Sequence of chain 1.H:
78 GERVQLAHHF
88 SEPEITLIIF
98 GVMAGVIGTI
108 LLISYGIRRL

Binding-site contacts:
Ligand atom C27 contacts residue TRP496 of chain 1.J at 3.4 Å (hydrophobic).
Ligand atom C20 contacts residue PHE665 of chain 1.J at 3.6 Å (hydrophobic).
Ligand atom C25 contacts residue PHE495 of chain 1.J at 4.4 Å (hydrophobic).
Ligand atom C19 contacts residue ILE661 of chain 1.J at 3.9 Å (hydrophobic).
Ligand atom C3 contacts residue PHE87 of chain 1.H at 4.3 Å (hydrophobic).
Ligand atom C21 contacts residue VAL99 of chain 1.H at 4.1 Å (hydrophobic).
Ligand atom O1 contacts residue PHE87 of chain 1.H at 4.2 Å.
Ligand atom C12 contacts residue PHE665 of chain 1.J at 4.1 Å (hydrophobic).
Ligand atom C19 contacts residue MET664 of chain 1.J at 4.0 Å (hydrophobic).
Ligand atom C16 contacts residue VAL99 of chain 1.H at 3.8 Å (hydrophobic).
Ligand atom C17 contacts residue VAL99 of chain 1.H at 4.2 Å (hydrophobic).
Ligand atom C26 contacts residue ILE96 of chain 1.H at 4.4 Å (hydrophobic).
Ligand atom C7 contacts residue ILE92 of chain 1.H at 3.9 Å (hydrophobic).
Ligand atom C7 contacts residue ILE95 of chain 1.H at 4.1 Å (hydrophobic).
Ligand atom C26 contacts residue PHE495 of chain 1.J at 3.7 Å (hydrophobic).
Ligand atom C26 contacts residue TRP496 of chain 1.J at 3.7 Å (hydrophobic).
Ligand atom C18 contacts residue PHE665 of chain 1.J at 4.3 Å (hydrophobic).
Ligand atom C15 contacts residue TRP492 of chain 1.J at 3.9 Å (hydrophobic).
Ligand atom C4 contacts residue PHE87 of chain 1.H at 3.9 Å (hydrophobic).
Ligand atom C18 contacts residue TRP492 of chain 1.J at 3.9 Å (hydrophobic).
Ligand atom C15 contacts residue ILE96 of chain 1.H at 3.7 Å (hydrophobic).
Ligand atom C27 contacts residue PHE495 of chain 1.J at 4.4 Å (hydrophobic).
Ligand atom C22 contacts residue PHE665 of chain 1.J at 4.3 Å (hydrophobic).
Ligand atom C18 contacts residue MET664 of chain 1.J at 3.6 Å (hydrophobic).
Ligand atom C26 contacts residue TRP492 of chain 1.J at 3.8 Å (hydrophobic).
Ligand atom C23 contacts residue TRP496 of chain 1.J at 4.2 Å (hydrophobic).
Ligand atom C25 contacts residue TRP496 of chain 1.J at 4.4 Å (hydrophobic).
Ligand atom C25 contacts residue LEU499 of chain 1.J at 4.5 Å (hydrophobic).
Ligand atom C27 contacts residue LEU499 of chain 1.J at 3.6 Å (hydrophobic).
Ligand atom C21 contacts residue PHE665 of chain 1.J at 3.7 Å (hydrophobic).
Ligand atom C6 contacts residue ILE92 of chain 1.H at 3.6 Å (hydrophobic).
Ligand atom C4 contacts residue LEU653 of chain 1.J at 4.5 Å (hydrophobic).

Sequence of chain 1.J:
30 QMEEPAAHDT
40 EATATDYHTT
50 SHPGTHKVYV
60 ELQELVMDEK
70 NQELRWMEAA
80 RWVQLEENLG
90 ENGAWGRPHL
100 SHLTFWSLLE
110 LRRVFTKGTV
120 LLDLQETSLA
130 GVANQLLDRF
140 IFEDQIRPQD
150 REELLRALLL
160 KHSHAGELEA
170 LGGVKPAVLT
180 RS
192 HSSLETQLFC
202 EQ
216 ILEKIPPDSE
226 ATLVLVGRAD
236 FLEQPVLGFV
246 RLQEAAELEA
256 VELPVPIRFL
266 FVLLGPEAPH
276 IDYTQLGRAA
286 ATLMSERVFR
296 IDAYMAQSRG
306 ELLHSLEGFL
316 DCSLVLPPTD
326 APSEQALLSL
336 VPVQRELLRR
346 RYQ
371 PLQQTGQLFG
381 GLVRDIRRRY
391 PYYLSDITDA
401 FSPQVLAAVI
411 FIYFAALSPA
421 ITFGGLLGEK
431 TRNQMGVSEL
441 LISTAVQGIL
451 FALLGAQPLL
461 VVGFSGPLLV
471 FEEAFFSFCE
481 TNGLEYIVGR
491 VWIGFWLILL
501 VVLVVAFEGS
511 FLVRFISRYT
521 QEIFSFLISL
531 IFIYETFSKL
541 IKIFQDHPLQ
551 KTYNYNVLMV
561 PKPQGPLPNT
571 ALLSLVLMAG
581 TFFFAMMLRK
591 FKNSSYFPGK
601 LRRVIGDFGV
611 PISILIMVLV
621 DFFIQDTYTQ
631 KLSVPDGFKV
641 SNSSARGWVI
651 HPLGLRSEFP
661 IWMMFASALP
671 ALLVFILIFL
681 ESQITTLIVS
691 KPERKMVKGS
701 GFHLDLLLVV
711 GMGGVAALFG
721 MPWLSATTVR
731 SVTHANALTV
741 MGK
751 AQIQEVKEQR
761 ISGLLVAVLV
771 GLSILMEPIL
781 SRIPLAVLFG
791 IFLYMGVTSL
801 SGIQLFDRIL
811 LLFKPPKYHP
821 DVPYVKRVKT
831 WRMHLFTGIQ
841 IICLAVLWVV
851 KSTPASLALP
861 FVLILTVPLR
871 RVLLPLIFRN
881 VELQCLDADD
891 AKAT

The small molecule below binds the protein below.
Small molecule (SMILES): CC(C)CCC[C@@H](C)[C@H]1CC[C@H]2[C@@H]3CC=C4C[C@@H](O)CC[C@]4(C)[C@H]3CC[C@]12C